This protein binds this small molecule.
Small molecule (SMILES): [H]/N=C(/N)NCc1ccc(B2OC[C@@H](CO)O2)cc1

Sequence of chain 1.A:
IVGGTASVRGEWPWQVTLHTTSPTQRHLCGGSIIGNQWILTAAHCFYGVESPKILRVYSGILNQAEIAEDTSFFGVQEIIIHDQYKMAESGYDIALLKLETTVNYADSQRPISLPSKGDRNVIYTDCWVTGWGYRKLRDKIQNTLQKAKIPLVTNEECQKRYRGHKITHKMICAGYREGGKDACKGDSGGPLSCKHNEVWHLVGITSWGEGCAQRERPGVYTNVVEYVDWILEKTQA

Binding-site contacts:
Ligand atom C10 contacts residue ALA183 of chain 1.A at 3.1 Å (hydrophobic).
Ligand atom N11 contacts residue TRP208 of chain 1.A at 3.6 Å (h-bond).
Ligand atom O18 contacts residue HIS44 of chain 1.A at 3.2 Å.
Ligand atom C01 contacts residue CYS184 of chain 1.A at 3.8 Å (hydrophobic).
Ligand atom C05 contacts residue GLY186 of chain 1.A at 3.9 Å.
Ligand atom C15 contacts residue SER188 of chain 1.A at 3.5 Å.
Ligand atom C06 contacts residue CYS184 of chain 1.A at 3.1 Å (hydrophobic).
Ligand atom O13 contacts residue SER188 of chain 1.A at 2.4 Å (h-bond).
Ligand atom C10 contacts residue GLY211 of chain 1.A at 3.8 Å.
Ligand atom C16 contacts residue CYS29 of chain 1.A at 3.8 Å (hydrophobic).
Ligand atom O14 contacts residue LYS185 of chain 1.A at 3.7 Å.
Ligand atom C16 contacts residue GLY186 of chain 1.A at 3.3 Å.
Ligand atom O14 contacts residue SER188 of chain 1.A at 2.4 Å (h-bond).
Ligand atom N12 contacts residue ASP182 of chain 1.A at 2.8 Å (salt-bridge).
Ligand atom C06 contacts residue SER188 of chain 1.A at 3.8 Å.
Ligand atom B contacts residue GLY186 of chain 1.A at 3.8 Å.
Ligand atom O13 contacts residue HIS44 of chain 1.A at 3.0 Å (h-bond).
Ligand atom N12 contacts residue CYS212 of chain 1.A at 3.5 Å.
Ligand atom C04 contacts residue LYS185 of chain 1.A at 3.8 Å.
Ligand atom B contacts residue SER188 of chain 1.A at 1.4 Å.
Ligand atom C06 contacts residue LYS185 of chain 1.A at 3.4 Å.
Ligand atom C01 contacts residue LYS185 of chain 1.A at 3.8 Å.
Ligand atom N12 contacts residue ALA183 of chain 1.A at 3.1 Å (h-bond).
Ligand atom C16 contacts residue LEU28 of chain 1.A at 3.5 Å (hydrophobic).
Ligand atom O14 contacts residue GLY186 of chain 1.A at 2.6 Å (h-bond).
Ligand atom O14 contacts residue ASP187 of chain 1.A at 3.7 Å.
Ligand atom C05 contacts residue CYS184 of chain 1.A at 3.3 Å (hydrophobic).
Ligand atom N11 contacts residue GLY219 of chain 1.A at 3.5 Å.
Ligand atom C04 contacts residue SER188 of chain 1.A at 2.0 Å.
Ligand atom N11 contacts residue ALA183 of chain 1.A at 3.5 Å (h-bond).
Ligand atom C10 contacts residue ASP182 of chain 1.A at 3.4 Å.
Ligand atom N09 contacts residue TRP208 of chain 1.A at 3.8 Å.
Ligand atom N11 contacts residue ASP182 of chain 1.A at 3.0 Å (salt-bridge).
Ligand atom N09 contacts residue ALA183 of chain 1.A at 3.7 Å.
Ligand atom B contacts residue HIS44 of chain 1.A at 3.5 Å.
Ligand atom C05 contacts residue LYS185 of chain 1.A at 3.6 Å.
Ligand atom C16 contacts residue SER188 of chain 1.A at 3.3 Å.
Ligand atom C05 contacts residue SER188 of chain 1.A at 2.6 Å.
Ligand atom N12 contacts residue GLY211 of chain 1.A at 2.6 Å (h-bond).
Ligand atom C03 contacts residue SER188 of chain 1.A at 3.1 Å.